Sequence of chain 54.B:
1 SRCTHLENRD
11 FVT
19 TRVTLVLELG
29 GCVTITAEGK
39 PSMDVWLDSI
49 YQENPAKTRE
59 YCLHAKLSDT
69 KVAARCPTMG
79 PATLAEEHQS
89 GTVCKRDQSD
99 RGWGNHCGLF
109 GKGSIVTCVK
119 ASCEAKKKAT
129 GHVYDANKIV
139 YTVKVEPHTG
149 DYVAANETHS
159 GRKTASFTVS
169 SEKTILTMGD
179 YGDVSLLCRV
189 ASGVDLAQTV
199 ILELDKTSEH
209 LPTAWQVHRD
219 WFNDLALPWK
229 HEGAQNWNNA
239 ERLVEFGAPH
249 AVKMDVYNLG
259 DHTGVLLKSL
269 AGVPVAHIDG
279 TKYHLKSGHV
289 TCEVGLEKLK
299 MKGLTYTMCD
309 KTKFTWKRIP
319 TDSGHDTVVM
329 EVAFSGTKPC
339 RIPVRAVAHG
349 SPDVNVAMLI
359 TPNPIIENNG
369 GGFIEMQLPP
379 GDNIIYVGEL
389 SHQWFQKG

Sequence of chain 10.B:
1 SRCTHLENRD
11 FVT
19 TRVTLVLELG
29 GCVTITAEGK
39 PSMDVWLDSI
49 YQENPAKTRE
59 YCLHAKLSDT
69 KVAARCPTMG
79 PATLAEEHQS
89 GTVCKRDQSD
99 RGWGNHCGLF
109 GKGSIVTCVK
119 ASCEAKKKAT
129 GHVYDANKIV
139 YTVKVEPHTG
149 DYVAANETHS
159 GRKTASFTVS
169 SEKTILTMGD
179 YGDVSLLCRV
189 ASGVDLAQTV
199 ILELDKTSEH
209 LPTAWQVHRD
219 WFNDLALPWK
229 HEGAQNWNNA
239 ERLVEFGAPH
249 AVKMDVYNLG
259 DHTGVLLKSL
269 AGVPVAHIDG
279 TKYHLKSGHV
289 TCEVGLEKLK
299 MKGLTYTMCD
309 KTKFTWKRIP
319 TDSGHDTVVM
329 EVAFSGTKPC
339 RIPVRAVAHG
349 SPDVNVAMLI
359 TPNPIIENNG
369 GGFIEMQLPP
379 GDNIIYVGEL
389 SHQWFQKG

A protein and the small-molecule ligand that binds it are described below.
Small molecule (SMILES): CC(=O)N[C@@H]1[C@@H](O)[C@H](O)[C@@H](CO)O[C@H]1O

Binding-site contacts:
Ligand atom C4 contacts residue ASN154 of chain 10.B at 4.2 Å.
Ligand atom C7 contacts residue GLU155 of chain 10.B at 4.1 Å.
Ligand atom O7 contacts residue HIS104 of chain 54.B at 4.2 Å.
Ligand atom O7 contacts residue GLU155 of chain 10.B at 3.8 Å.
Ligand atom C8 contacts residue ASN154 of chain 10.B at 3.8 Å.
Ligand atom C7 contacts residue ASN154 of chain 10.B at 3.3 Å.
Ligand atom O5 contacts residue ASN154 of chain 10.B at 2.4 Å (h-bond).
Ligand atom O5 contacts residue HIS104 of chain 54.B at 3.2 Å (h-bond).
Ligand atom C1 contacts residue HIS104 of chain 54.B at 3.2 Å.
Ligand atom C8 contacts residue GLU155 of chain 10.B at 3.8 Å.
Ligand atom C2 contacts residue HIS104 of chain 54.B at 4.4 Å.
Ligand atom C2 contacts residue ASN154 of chain 10.B at 2.4 Å.
Ligand atom O7 contacts residue ASN154 of chain 10.B at 3.1 Å (h-bond).
Ligand atom C1 contacts residue ASN154 of chain 10.B at 1.4 Å.
Ligand atom O6 contacts residue HIS104 of chain 54.B at 2.8 Å.
Ligand atom C5 contacts residue HIS104 of chain 54.B at 3.3 Å.
Ligand atom N2 contacts residue ASN154 of chain 10.B at 2.9 Å (h-bond).
Ligand atom C6 contacts residue HIS104 of chain 54.B at 3.7 Å.
Ligand atom C5 contacts residue ASN154 of chain 10.B at 3.7 Å.
Ligand atom C3 contacts residue ASN154 of chain 10.B at 3.8 Å.